Binding-site contacts:
Ligand atom C7 contacts residue ASN280 of chain 57.E at 3.9 Å.
Ligand atom C8 contacts residue GLY296 of chain 57.E at 4.4 Å.
Ligand atom O5 contacts residue ASN280 of chain 57.E at 2.4 Å (h-bond).
Ligand atom C2 contacts residue ASN280 of chain 57.E at 2.5 Å.
Ligand atom O7 contacts residue ASN280 of chain 57.E at 4.4 Å.
Ligand atom C3 contacts residue ASN280 of chain 57.E at 3.8 Å.
Ligand atom C4 contacts residue ASN280 of chain 57.E at 4.2 Å.
Ligand atom C8 contacts residue ARG324 of chain 57.E at 4.2 Å.
Ligand atom C1 contacts residue ASN280 of chain 57.E at 1.4 Å.
Ligand atom N2 contacts residue ASN280 of chain 57.E at 2.9 Å (h-bond).
Ligand atom C5 contacts residue ASN280 of chain 57.E at 3.7 Å.

Sequence of chain 57.E:
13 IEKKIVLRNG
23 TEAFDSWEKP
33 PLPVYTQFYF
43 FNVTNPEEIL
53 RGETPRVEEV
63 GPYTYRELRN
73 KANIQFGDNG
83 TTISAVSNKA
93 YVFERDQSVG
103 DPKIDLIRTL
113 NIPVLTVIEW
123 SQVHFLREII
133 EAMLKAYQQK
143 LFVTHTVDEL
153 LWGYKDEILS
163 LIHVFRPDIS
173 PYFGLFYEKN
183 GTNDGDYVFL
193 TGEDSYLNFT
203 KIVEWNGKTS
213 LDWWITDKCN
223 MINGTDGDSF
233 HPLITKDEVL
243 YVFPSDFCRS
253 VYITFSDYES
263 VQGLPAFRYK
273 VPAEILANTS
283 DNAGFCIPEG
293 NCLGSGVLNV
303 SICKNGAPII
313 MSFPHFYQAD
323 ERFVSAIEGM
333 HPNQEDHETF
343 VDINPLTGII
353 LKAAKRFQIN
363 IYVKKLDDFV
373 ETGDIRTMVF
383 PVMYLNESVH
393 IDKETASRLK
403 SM

The small molecule below binds the protein below.
Small molecule (SMILES): CC(=O)N[C@H]1[C@H](O[C@H]2[C@H](O)[C@@H](NC(C)=O)CO[C@@H]2CO)O[C@H](CO)[C@@H](O)[C@@H]1O